This protein binds this small molecule.
Small molecule (SMILES): NC(=O)CC[C@H](NC[C@H](O)[C@@H](O)[C@H](O)[C@H](O)CO)C(=O)O

Sequence of chain 1.A:
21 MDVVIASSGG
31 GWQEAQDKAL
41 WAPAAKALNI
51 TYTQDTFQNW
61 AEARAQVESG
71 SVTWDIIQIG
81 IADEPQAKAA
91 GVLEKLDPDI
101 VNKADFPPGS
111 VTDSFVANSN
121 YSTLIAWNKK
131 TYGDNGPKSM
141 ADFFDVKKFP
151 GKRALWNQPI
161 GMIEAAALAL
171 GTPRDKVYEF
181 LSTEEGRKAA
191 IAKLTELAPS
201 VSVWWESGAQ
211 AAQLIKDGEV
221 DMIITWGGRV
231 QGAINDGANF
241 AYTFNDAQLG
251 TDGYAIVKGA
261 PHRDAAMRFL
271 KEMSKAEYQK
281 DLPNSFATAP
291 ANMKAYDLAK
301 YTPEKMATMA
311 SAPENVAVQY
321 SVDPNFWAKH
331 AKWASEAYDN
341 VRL

Binding-site contacts:
Ligand atom OAQ contacts residue GLN78 of chain 1.A at 3.5 Å (h-bond).
Ligand atom OE1 contacts residue THR288 of chain 1.A at 2.8 Å (h-bond).
Ligand atom OE1 contacts residue PHE286 of chain 1.A at 3.6 Å.
Ligand atom CA contacts residue ASP252 of chain 1.A at 3.6 Å.
Ligand atom CG contacts residue ASP252 of chain 1.A at 3.3 Å.
Ligand atom NE2 contacts residue THR288 of chain 1.A at 3.7 Å.
Ligand atom OXT contacts residue ARG229 of chain 1.A at 2.7 Å (salt-bridge).
Ligand atom NE2 contacts residue TRP32 of chain 1.A at 3.4 Å.
Ligand atom OAS contacts residue TRP156 of chain 1.A at 3.7 Å.
Ligand atom CAJ contacts residue SER28 of chain 1.A at 3.5 Å.
Ligand atom C contacts residue TRP226 of chain 1.A at 3.2 Å (hydrophobic).
Ligand atom CB contacts residue TYR121 of chain 1.A at 3.6 Å (hydrophobic).
Ligand atom O contacts residue TRP226 of chain 1.A at 3.6 Å.
Ligand atom CG contacts residue TRP32 of chain 1.A at 3.3 Å (hydrophobic).
Ligand atom NE2 contacts residue ASP252 of chain 1.A at 2.8 Å (salt-bridge).
Ligand atom CAH contacts residue ASP252 of chain 1.A at 3.5 Å.
Ligand atom C contacts residue ARG229 of chain 1.A at 3.4 Å.
Ligand atom O contacts residue TRP32 of chain 1.A at 3.3 Å.
Ligand atom OAT contacts residue GLN78 of chain 1.A at 2.7 Å (h-bond).
Ligand atom OAN contacts residue ASN59 of chain 1.A at 3.7 Å.
Ligand atom OAR contacts residue SER28 of chain 1.A at 2.6 Å (h-bond).
Ligand atom CB contacts residue ASP252 of chain 1.A at 3.3 Å.
Ligand atom CD contacts residue ASP252 of chain 1.A at 3.5 Å.
Ligand atom O contacts residue ARG229 of chain 1.A at 2.8 Å (salt-bridge).
Ligand atom OAS contacts residue GLN58 of chain 1.A at 3.4 Å (h-bond).
Ligand atom NE2 contacts residue TYR121 of chain 1.A at 3.7 Å.
Ligand atom OAR contacts residue GLN78 of chain 1.A at 3.1 Å (h-bond).
Ligand atom OAQ contacts residue ASP252 of chain 1.A at 2.8 Å (salt-bridge).
Ligand atom O contacts residue SER28 of chain 1.A at 3.3 Å (h-bond).
Ligand atom N contacts residue ASP252 of chain 1.A at 2.7 Å (salt-bridge).
Ligand atom OE1 contacts residue TRP32 of chain 1.A at 3.7 Å.
Ligand atom CD contacts residue THR288 of chain 1.A at 3.6 Å.
Ligand atom CD contacts residue TRP32 of chain 1.A at 3.6 Å (hydrophobic).
Ligand atom CAH contacts residue TRP226 of chain 1.A at 3.8 Å (hydrophobic).
Ligand atom NE2 contacts residue SER119 of chain 1.A at 2.8 Å (h-bond).
Ligand atom CA contacts residue TRP226 of chain 1.A at 3.6 Å (hydrophobic).
Ligand atom OXT contacts residue TRP226 of chain 1.A at 3.2 Å.
Ligand atom OAN contacts residue TRP60 of chain 1.A at 3.7 Å.
Ligand atom CAM contacts residue GLN58 of chain 1.A at 3.5 Å.
Ligand atom CAL contacts residue GLN78 of chain 1.A at 3.6 Å.